This protein binds this small molecule.
Small molecule (SMILES): Nc1ccn([C@@H]2O[C@H](CO[P](=O)(O)O[C@H]3[C@@H](O)[C@H](n4ccc(N)nc4=O)O[C@@H]3CO[P](=O)(O)O[C@H]3[C@@H](O)[C@H](n4ccc(N)nc4=O)O[C@@H]3CO)[C@@H](O)[C@H]2O)c(=O)n1

Sequence of chain 11.D:
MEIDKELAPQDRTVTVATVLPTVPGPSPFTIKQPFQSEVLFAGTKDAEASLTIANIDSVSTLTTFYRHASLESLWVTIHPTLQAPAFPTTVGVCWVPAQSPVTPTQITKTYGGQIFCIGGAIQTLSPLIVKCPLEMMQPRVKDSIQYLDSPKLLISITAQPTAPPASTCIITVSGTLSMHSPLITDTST

Sequence of chain 15.C:
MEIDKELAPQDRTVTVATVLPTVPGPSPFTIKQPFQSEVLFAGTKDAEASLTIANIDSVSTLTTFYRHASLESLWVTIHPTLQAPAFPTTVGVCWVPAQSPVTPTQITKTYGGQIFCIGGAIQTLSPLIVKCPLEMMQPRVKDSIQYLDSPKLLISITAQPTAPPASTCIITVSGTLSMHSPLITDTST

Binding-site contacts:
Ligand atom O3' contacts residue TRP75 of chain 15.C at 3.6 Å.
Ligand atom C4' contacts residue TRP75 of chain 15.C at 4.5 Å (hydrophobic).
Ligand atom C5' contacts residue LYS131 of chain 15.C at 4.2 Å.
Ligand atom OP1 contacts residue VAL14 of chain 11.D at 3.4 Å.
Ligand atom O2' contacts residue VAL14 of chain 11.D at 4.3 Å.
Ligand atom O2' contacts residue THR13 of chain 11.D at 3.8 Å.
Ligand atom O4' contacts residue ARG12 of chain 11.D at 4.0 Å.
Ligand atom O5' contacts residue TYR111 of chain 11.D at 4.4 Å.
Ligand atom C4' contacts residue ARG12 of chain 11.D at 3.6 Å.
Ligand atom P contacts residue SER73 of chain 15.C at 4.1 Å.
Ligand atom OP1 contacts residue THR176 of chain 15.C at 3.4 Å (h-bond).
Ligand atom O2' contacts residue TYR111 of chain 11.D at 4.3 Å.
Ligand atom O3' contacts residue THR13 of chain 11.D at 4.4 Å.
Ligand atom OP1 contacts residue SER73 of chain 15.C at 3.2 Å (h-bond).
Ligand atom C2 contacts residue ARG12 of chain 11.D at 4.5 Å.
Ligand atom O5' contacts residue LYS131 of chain 15.C at 3.3 Å.
Ligand atom OP2 contacts residue SER73 of chain 15.C at 4.0 Å.
Ligand atom O2' contacts residue ARG12 of chain 11.D at 3.6 Å.
Ligand atom C5' contacts residue ARG12 of chain 11.D at 4.3 Å.
Ligand atom O5' contacts residue ARG12 of chain 11.D at 4.1 Å.
Ligand atom OP1 contacts residue TYR111 of chain 11.D at 3.6 Å (h-bond).
Ligand atom P contacts residue TRP75 of chain 15.C at 4.3 Å.
Ligand atom P contacts residue TYR111 of chain 11.D at 4.5 Å.
Ligand atom C1' contacts residue ARG12 of chain 11.D at 3.9 Å.
Ligand atom OP1 contacts residue TRP75 of chain 15.C at 3.9 Å.
Ligand atom O2 contacts residue ARG12 of chain 11.D at 3.6 Å.
Ligand atom O2' contacts residue ASP11 of chain 11.D at 3.5 Å.